Binding-site contacts:
Ligand atom C contacts residue MET35 of chain 1.A at 3.6 Å (hydrophobic).
Ligand atom O contacts residue GLN36 of chain 1.A at 2.9 Å (h-bond).
Ligand atom CD2 contacts residue LEU34 of chain 1.A at 3.7 Å (hydrophobic).
Ligand atom O contacts residue ASN37 of chain 1.A at 3.0 Å (h-bond).
Ligand atom CA contacts residue GLN36 of chain 1.A at 3.3 Å.
Ligand atom CB contacts residue MET39 of chain 1.A at 3.7 Å (hydrophobic).
Ligand atom O contacts residue CYS50 of chain 1.A at 3.6 Å.
Ligand atom CZ3 contacts residue PHE88 of chain 1.A at 3.7 Å (hydrophobic).
Ligand atom N contacts residue LEU34 of chain 1.A at 2.9 Å (h-bond).
Ligand atom C contacts residue GLN36 of chain 1.A at 3.6 Å.
Ligand atom N contacts residue MET35 of chain 1.A at 3.7 Å.
Ligand atom OG contacts residue MET35 of chain 1.A at 3.7 Å.
Ligand atom CG contacts residue MET39 of chain 1.A at 3.6 Å (hydrophobic).
Ligand atom CA contacts residue CYS168 of chain 1.A at 3.4 Å (hydrophobic).
Ligand atom CD1 contacts residue TYR45 of chain 1.A at 3.6 Å (hydrophobic).
Ligand atom CB contacts residue CYS50 of chain 1.A at 3.6 Å (hydrophobic).
Ligand atom C contacts residue PHE136 of chain 1.A at 3.5 Å (hydrophobic).
Ligand atom O contacts residue MET35 of chain 1.A at 3.3 Å.
Ligand atom CB contacts residue MET46 of chain 1.A at 3.4 Å (hydrophobic).
Ligand atom CE3 contacts residue PHE88 of chain 1.A at 3.4 Å (hydrophobic).
Ligand atom CD2 contacts residue PHE88 of chain 1.A at 3.4 Å (hydrophobic).
Ligand atom CD contacts residue VAL141 of chain 1.A at 3.6 Å (hydrophobic).
Ligand atom CD1 contacts residue GLN36 of chain 1.A at 3.4 Å.
Ligand atom O contacts residue PHE136 of chain 1.A at 3.5 Å.
Ligand atom CA contacts residue PHE136 of chain 1.A at 3.6 Å (hydrophobic).
Ligand atom CD contacts residue PHE136 of chain 1.A at 3.4 Å (hydrophobic).
Ligand atom O contacts residue ASN37 of chain 1.A at 3.4 Å (h-bond).
Ligand atom CE2 contacts residue PHE88 of chain 1.A at 3.6 Å (hydrophobic).
Ligand atom CE2 contacts residue GLY19 of chain 1.A at 3.6 Å.
Ligand atom CG contacts residue PHE136 of chain 1.A at 3.6 Å (hydrophobic).
Ligand atom N contacts residue PHE136 of chain 1.A at 3.3 Å.
Ligand atom N contacts residue GLN36 of chain 1.A at 3.0 Å (h-bond).
Ligand atom O contacts residue ARG83 of chain 1.A at 3.0 Å (salt-bridge).
Ligand atom CA contacts residue LEU34 of chain 1.A at 3.6 Å (hydrophobic).
Ligand atom OD2 contacts residue ARG139 of chain 1.A at 2.8 Å (salt-bridge).
Ligand atom CB contacts residue GLN36 of chain 1.A at 3.7 Å.
Ligand atom CB contacts residue VAL169 of chain 1.A at 3.4 Å (hydrophobic).
Ligand atom CG contacts residue MET46 of chain 1.A at 3.5 Å (hydrophobic).
Ligand atom CE2 contacts residue LEU172 of chain 1.A at 3.7 Å (hydrophobic).
Ligand atom CE1 contacts residue TYR45 of chain 1.A at 3.5 Å (hydrophobic).

Sequence of chain 1.A:
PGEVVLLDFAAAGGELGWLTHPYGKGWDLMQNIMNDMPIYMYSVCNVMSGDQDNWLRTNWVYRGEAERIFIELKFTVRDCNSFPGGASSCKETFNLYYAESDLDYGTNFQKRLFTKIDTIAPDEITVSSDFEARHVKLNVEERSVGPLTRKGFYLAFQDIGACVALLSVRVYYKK

This small molecule binds to this protein.
Small molecule (SMILES): CC(C)C[C@H](NC(=O)[C@@H](N)Cc1c[nH]c2ccccc12)C(=O)N[C@@H](C)C(=O)N[C@@H](Cc1ccc(O)cc1)C(=O)N1CCC[C@H]1C(=O)N[C@@H](CC(=O)O)C(=O)N[C@@H](CO)C(=O)N[C@H](C(=O)N1CCC[C@H]1C(=O)N[C@@H](Cc1ccc(O)cc1)C(=O)N[C@H](C=O)CO)C(C)C